The small molecule below binds the protein below.
Small molecule (SMILES): CC(=O)N[C@@H]1[C@@H](O)[C@H](O)[C@@H](CO)O[C@H]1O

Sequence of chain 30.B:
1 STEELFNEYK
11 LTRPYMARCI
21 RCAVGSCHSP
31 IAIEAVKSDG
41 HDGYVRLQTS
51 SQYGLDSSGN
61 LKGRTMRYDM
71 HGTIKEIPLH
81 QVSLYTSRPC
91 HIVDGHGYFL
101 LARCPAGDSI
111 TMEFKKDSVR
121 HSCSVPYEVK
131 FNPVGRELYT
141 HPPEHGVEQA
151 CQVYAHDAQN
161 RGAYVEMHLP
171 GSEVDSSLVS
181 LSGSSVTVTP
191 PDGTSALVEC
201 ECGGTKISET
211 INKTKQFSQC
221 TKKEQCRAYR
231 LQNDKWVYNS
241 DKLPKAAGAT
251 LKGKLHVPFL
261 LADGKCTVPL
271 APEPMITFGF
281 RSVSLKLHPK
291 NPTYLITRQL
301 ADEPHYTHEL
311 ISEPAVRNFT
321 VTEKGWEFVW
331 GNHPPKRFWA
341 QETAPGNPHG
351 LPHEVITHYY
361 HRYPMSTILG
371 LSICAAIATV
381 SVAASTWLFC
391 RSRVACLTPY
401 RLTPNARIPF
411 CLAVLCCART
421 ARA

Binding-site contacts:
Ligand atom C1 contacts residue ASN212 of chain 30.B at 1.4 Å.
Ligand atom O6 contacts residue ASN212 of chain 30.B at 4.4 Å.
Ligand atom O7 contacts residue ASN212 of chain 30.B at 4.5 Å.
Ligand atom N2 contacts residue ILE211 of chain 30.B at 4.0 Å.
Ligand atom C3 contacts residue ASN212 of chain 30.B at 3.8 Å.
Ligand atom C4 contacts residue ASN212 of chain 30.B at 4.2 Å.
Ligand atom C5 contacts residue ASN212 of chain 30.B at 3.7 Å.
Ligand atom C7 contacts residue ASN212 of chain 30.B at 3.9 Å.
Ligand atom C2 contacts residue ASN212 of chain 30.B at 2.5 Å.
Ligand atom O5 contacts residue ASN212 of chain 30.B at 2.4 Å (h-bond).
Ligand atom N2 contacts residue ASN212 of chain 30.B at 2.9 Å (h-bond).
Ligand atom C1 contacts residue ILE211 of chain 30.B at 4.1 Å (hydrophobic).